Binding-site contacts:
Ligand atom C33 contacts residue TRP788 of chain 1.A at 3.6 Å (hydrophobic).
Ligand atom C28 contacts residue PRO786 of chain 1.A at 3.6 Å (hydrophobic).
Ligand atom C40 contacts residue MET928 of chain 1.A at 3.4 Å (hydrophobic).
Ligand atom O3 contacts residue LYS807 of chain 1.A at 2.6 Å (salt-bridge).
Ligand atom N19 contacts residue MET928 of chain 1.A at 3.1 Å.
Ligand atom C30 contacts residue TRP788 of chain 1.A at 3.7 Å (hydrophobic).
Ligand atom C10 contacts residue ASP939 of chain 1.A at 3.5 Å.
Ligand atom C18 contacts residue TRP788 of chain 1.A at 3.6 Å (hydrophobic).
Ligand atom C1 contacts residue ILE853 of chain 1.A at 3.4 Å (hydrophobic).
Ligand atom N15 contacts residue VAL856 of chain 1.A at 3.5 Å (h-bond).
Ligand atom C33 contacts residue MET780 of chain 1.A at 3.6 Å (hydrophobic).
Ligand atom C30 contacts residue MET780 of chain 1.A at 3.3 Å (hydrophobic).
Ligand atom C24 contacts residue ILE938 of chain 1.A at 3.6 Å (hydrophobic).
Ligand atom C18 contacts residue VAL856 of chain 1.A at 3.7 Å (hydrophobic).
Ligand atom O4 contacts residue PRO786 of chain 1.A at 3.3 Å.
Ligand atom O11 contacts residue ASP939 of chain 1.A at 2.9 Å (salt-bridge).
Ligand atom C1 contacts residue ILE805 of chain 1.A at 3.1 Å (hydrophobic).
Ligand atom C41 contacts residue TRP788 of chain 1.A at 3.7 Å (hydrophobic).
Ligand atom C9 contacts residue TYR841 of chain 1.A at 3.4 Å (hydrophobic).
Ligand atom C32 contacts residue TRP788 of chain 1.A at 3.4 Å (hydrophobic).
Ligand atom C9 contacts residue ILE853 of chain 1.A at 3.6 Å (hydrophobic).
Ligand atom S2 contacts residue LYS807 of chain 1.A at 3.5 Å (salt-bridge).
Ligand atom C41 contacts residue MET928 of chain 1.A at 3.6 Å (hydrophobic).
Ligand atom C29 contacts residue PRO786 of chain 1.A at 3.5 Å (hydrophobic).
Ligand atom C18 contacts residue MET928 of chain 1.A at 3.6 Å (hydrophobic).
Ligand atom C29 contacts residue MET780 of chain 1.A at 3.5 Å (hydrophobic).
Ligand atom N15 contacts residue VAL855 of chain 1.A at 3.5 Å.
Ligand atom C14 contacts residue GLU854 of chain 1.A at 3.2 Å.
Ligand atom N17 contacts residue VAL855 of chain 1.A at 3.6 Å.
Ligand atom N17 contacts residue VAL856 of chain 1.A at 2.9 Å (h-bond).
Ligand atom O11 contacts residue ASP815 of chain 1.A at 2.7 Å (salt-bridge).
Ligand atom N19 contacts residue TRP788 of chain 1.A at 3.7 Å.
Ligand atom C39 contacts residue ASP860 of chain 1.A at 3.5 Å.
Ligand atom C31 contacts residue TRP788 of chain 1.A at 3.5 Å (hydrophobic).
Ligand atom C31 contacts residue MET780 of chain 1.A at 3.1 Å (hydrophobic).
Ligand atom N15 contacts residue GLU854 of chain 1.A at 2.7 Å (salt-bridge).
Ligand atom O11 contacts residue TYR841 of chain 1.A at 3.2 Å (h-bond).
Ligand atom C31 contacts residue PHE779 of chain 1.A at 3.4 Å (hydrophobic).
Ligand atom C16 contacts residue VAL856 of chain 1.A at 3.5 Å (hydrophobic).
Ligand atom C14 contacts residue ILE853 of chain 1.A at 3.4 Å (hydrophobic).

The small molecule below binds the protein below.
Small molecule (SMILES): Cc1ccn2nc([C@H](C)Nc3ncnc4[nH]cc(-c5cc(O)cc(NS(C)(=O)=O)c5)c34)n(-c3ccccc3)c(=O)c12

Sequence of chain 1.A:
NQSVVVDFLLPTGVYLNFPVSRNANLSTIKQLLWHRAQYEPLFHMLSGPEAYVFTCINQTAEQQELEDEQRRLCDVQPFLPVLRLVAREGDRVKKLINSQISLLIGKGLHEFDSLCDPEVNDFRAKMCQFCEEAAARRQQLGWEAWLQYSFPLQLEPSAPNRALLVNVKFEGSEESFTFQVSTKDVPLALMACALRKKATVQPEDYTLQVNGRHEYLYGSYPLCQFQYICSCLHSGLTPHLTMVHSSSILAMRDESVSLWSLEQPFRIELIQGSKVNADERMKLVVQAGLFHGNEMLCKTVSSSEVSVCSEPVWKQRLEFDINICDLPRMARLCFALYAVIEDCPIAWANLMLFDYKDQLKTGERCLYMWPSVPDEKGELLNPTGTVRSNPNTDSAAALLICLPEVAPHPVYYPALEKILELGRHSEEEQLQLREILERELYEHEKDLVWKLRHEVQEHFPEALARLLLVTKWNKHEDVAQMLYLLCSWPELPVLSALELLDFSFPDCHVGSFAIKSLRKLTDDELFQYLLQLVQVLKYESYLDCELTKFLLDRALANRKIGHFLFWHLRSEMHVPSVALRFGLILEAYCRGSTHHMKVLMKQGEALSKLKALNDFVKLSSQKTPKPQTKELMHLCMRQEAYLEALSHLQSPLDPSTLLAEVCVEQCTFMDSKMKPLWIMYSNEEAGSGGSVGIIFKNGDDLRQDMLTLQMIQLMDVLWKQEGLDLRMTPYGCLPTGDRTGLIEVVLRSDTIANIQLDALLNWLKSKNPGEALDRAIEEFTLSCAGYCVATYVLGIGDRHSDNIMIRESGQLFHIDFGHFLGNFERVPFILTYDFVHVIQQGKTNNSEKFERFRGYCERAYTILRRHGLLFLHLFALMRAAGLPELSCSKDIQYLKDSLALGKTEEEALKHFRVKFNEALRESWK